Binding-site contacts:
Ligand atom C7 contacts residue ASN340 of chain 1.D at 3.3 Å.
Ligand atom C4 contacts residue ASN340 of chain 1.D at 4.2 Å.
Ligand atom C5 contacts residue ASN340 of chain 1.D at 3.7 Å.
Ligand atom C1 contacts residue ASN340 of chain 1.D at 1.4 Å.
Ligand atom O7 contacts residue ASN340 of chain 1.D at 3.0 Å (h-bond).
Ligand atom C3 contacts residue ASN340 of chain 1.D at 3.8 Å.
Ligand atom O5 contacts residue ASN340 of chain 1.D at 2.4 Å (h-bond).
Ligand atom C2 contacts residue ASN340 of chain 1.D at 2.5 Å.
Ligand atom N2 contacts residue ASN340 of chain 1.D at 2.9 Å (h-bond).

Sequence of chain 1.D:
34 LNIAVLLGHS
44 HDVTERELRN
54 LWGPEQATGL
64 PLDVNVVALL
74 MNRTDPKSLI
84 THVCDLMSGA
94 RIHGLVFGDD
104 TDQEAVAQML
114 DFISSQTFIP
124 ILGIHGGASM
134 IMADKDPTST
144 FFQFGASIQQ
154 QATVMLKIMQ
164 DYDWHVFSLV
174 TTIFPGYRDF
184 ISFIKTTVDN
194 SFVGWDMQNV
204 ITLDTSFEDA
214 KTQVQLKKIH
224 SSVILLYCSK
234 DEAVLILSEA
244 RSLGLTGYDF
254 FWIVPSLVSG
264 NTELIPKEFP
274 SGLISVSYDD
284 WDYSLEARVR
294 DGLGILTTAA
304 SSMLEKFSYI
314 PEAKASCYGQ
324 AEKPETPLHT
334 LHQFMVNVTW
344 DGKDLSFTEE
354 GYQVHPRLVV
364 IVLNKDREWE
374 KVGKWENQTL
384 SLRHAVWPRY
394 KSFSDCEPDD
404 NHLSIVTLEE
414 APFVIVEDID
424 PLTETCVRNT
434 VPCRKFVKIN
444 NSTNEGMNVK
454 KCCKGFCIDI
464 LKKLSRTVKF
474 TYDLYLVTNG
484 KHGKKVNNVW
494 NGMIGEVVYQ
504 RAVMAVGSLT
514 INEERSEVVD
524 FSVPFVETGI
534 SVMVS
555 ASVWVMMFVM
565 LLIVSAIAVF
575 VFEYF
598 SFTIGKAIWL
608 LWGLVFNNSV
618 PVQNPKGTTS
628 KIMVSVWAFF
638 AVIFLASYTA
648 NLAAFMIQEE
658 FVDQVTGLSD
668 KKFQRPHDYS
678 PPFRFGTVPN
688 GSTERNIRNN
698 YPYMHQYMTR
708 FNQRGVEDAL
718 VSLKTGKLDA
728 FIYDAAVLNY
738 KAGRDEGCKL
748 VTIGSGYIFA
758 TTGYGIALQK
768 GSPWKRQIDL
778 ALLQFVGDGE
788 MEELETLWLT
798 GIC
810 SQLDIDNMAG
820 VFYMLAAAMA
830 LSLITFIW

A protein and the small-molecule ligand that binds it are described below.
Small molecule (SMILES): CC(=O)N[C@@H]1[C@@H](O)[C@H](O)[C@@H](CO)O[C@H]1O